Sequence of chain 1.A:
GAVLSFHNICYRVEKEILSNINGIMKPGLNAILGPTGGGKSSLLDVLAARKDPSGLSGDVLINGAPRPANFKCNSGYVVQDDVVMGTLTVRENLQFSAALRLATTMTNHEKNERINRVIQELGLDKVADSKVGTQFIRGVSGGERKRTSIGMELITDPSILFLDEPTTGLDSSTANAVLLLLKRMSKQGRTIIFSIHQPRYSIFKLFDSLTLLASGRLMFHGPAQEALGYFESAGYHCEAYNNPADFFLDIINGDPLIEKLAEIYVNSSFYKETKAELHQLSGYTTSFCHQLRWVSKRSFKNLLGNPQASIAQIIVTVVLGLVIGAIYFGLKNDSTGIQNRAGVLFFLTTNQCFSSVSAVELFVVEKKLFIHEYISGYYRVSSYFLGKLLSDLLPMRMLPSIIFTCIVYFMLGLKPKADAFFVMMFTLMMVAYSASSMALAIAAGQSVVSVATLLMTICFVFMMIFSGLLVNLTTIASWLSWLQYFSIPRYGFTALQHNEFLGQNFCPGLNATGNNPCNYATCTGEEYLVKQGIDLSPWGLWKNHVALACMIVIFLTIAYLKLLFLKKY

Binding-site contacts:
Ligand atom C18 contacts residue TYR580 of chain 1.A at 3.9 Å (hydrophobic).
Ligand atom C18 contacts residue ALA642 of chain 1.A at 3.6 Å (hydrophobic).
Ligand atom O1 contacts residue TRP634 of chain 1.A at 4.2 Å.
Ligand atom C19 contacts residue TYR586 of chain 1.A at 4.1 Å (hydrophobic).
Ligand atom C21 contacts residue TYR580 of chain 1.A at 3.9 Å (hydrophobic).
Ligand atom C12 contacts residue TYR580 of chain 1.A at 4.2 Å (hydrophobic).
Ligand atom C18 contacts residue TYR586 of chain 1.A at 3.5 Å (hydrophobic).
Ligand atom C24 contacts residue ILE649 of chain 1.A at 4.0 Å (hydrophobic).
Ligand atom C25 contacts residue ILE649 of chain 1.A at 4.2 Å (hydrophobic).
Ligand atom C13 contacts residue TYR586 of chain 1.A at 4.5 Å (hydrophobic).
Ligand atom C18 contacts residue MET646 of chain 1.A at 4.4 Å (hydrophobic).
Ligand atom C25 contacts residue PHE650 of chain 1.A at 4.1 Å (hydrophobic).
Ligand atom C8 contacts residue ALA642 of chain 1.A at 4.0 Å (hydrophobic).
Ligand atom C15 contacts residue CYS645 of chain 1.A at 3.5 Å (hydrophobic).
Ligand atom C20 contacts residue TYR580 of chain 1.A at 4.4 Å (hydrophobic).
Ligand atom C11 contacts residue TYR580 of chain 1.A at 4.4 Å (hydrophobic).
Ligand atom C27 contacts residue ILE649 of chain 1.A at 4.1 Å (hydrophobic).
Ligand atom C16 contacts residue CYS645 of chain 1.A at 4.0 Å (hydrophobic).
Ligand atom C19 contacts residue LYS638 of chain 1.A at 4.4 Å.
Ligand atom C13 contacts residue TYR580 of chain 1.A at 4.5 Å (hydrophobic).
Ligand atom C11 contacts residue TYR586 of chain 1.A at 3.8 Å (hydrophobic).
Ligand atom C21 contacts residue PHE581 of chain 1.A at 3.8 Å (hydrophobic).
Ligand atom C6 contacts residue VAL641 of chain 1.A at 4.4 Å (hydrophobic).
Ligand atom C4 contacts residue TRP634 of chain 1.A at 4.4 Å (hydrophobic).
Ligand atom C19 contacts residue ALA642 of chain 1.A at 3.9 Å (hydrophobic).
Ligand atom C12 contacts residue TYR586 of chain 1.A at 4.2 Å (hydrophobic).
Ligand atom C26 contacts residue PHE581 of chain 1.A at 3.8 Å (hydrophobic).
Ligand atom C23 contacts residue PHE581 of chain 1.A at 4.2 Å (hydrophobic).

A protein and the small-molecule ligand that binds it are described below.
Small molecule (SMILES): CC(C)CCC[C@@H](C)[C@H]1CC[C@H]2[C@@H]3CC=C4C[C@@H](O)CC[C@]4(C)[C@H]3CC[C@]12C